This small molecule binds to this protein.
Small molecule (SMILES): CC(=O)N[C@@H]1[C@@H](O)[C@H](O)[C@@H](CO)O[C@H]1O

Binding-site contacts:
Ligand atom N2 contacts residue ASN151 of chain 1.D at 2.9 Å (h-bond).
Ligand atom C1 contacts residue GLU179 of chain 1.D at 3.9 Å.
Ligand atom C1 contacts residue SER153 of chain 1.D at 4.1 Å.
Ligand atom C1 contacts residue GLU152 of chain 1.D at 4.0 Å.
Ligand atom O5 contacts residue SER153 of chain 1.D at 3.5 Å (h-bond).
Ligand atom C6 contacts residue TYR154 of chain 1.D at 4.4 Å (hydrophobic).
Ligand atom C4 contacts residue ASN151 of chain 1.D at 4.2 Å.
Ligand atom O5 contacts residue GLU152 of chain 1.D at 4.4 Å.
Ligand atom C6 contacts residue SER153 of chain 1.D at 4.3 Å.
Ligand atom C1 contacts residue ASN151 of chain 1.D at 1.4 Å.
Ligand atom O7 contacts residue ILE180 of chain 1.D at 4.4 Å.
Ligand atom O6 contacts residue SER153 of chain 1.D at 3.1 Å (h-bond).
Ligand atom O7 contacts residue GLU179 of chain 1.D at 3.2 Å (salt-bridge).
Ligand atom O6 contacts residue TYR154 of chain 1.D at 3.6 Å (h-bond).
Ligand atom C5 contacts residue ASN151 of chain 1.D at 3.6 Å.
Ligand atom C5 contacts residue SER153 of chain 1.D at 4.4 Å.
Ligand atom C7 contacts residue GLU179 of chain 1.D at 4.2 Å.
Ligand atom C2 contacts residue ASN151 of chain 1.D at 2.4 Å.
Ligand atom C3 contacts residue ASN151 of chain 1.D at 3.8 Å.
Ligand atom O5 contacts residue GLU179 of chain 1.D at 4.0 Å.
Ligand atom C8 contacts residue ASN151 of chain 1.D at 4.2 Å.
Ligand atom O3 contacts residue GLU179 of chain 1.D at 4.1 Å.
Ligand atom C2 contacts residue GLU179 of chain 1.D at 4.1 Å.
Ligand atom O7 contacts residue ASN151 of chain 1.D at 2.9 Å (h-bond).
Ligand atom O5 contacts residue ASN151 of chain 1.D at 2.3 Å (h-bond).
Ligand atom C7 contacts residue ASN151 of chain 1.D at 3.1 Å.
Ligand atom O7 contacts residue HIS178 of chain 1.D at 3.7 Å.
Ligand atom O5 contacts residue TYR154 of chain 1.D at 4.4 Å.

Sequence of chain 1.D:
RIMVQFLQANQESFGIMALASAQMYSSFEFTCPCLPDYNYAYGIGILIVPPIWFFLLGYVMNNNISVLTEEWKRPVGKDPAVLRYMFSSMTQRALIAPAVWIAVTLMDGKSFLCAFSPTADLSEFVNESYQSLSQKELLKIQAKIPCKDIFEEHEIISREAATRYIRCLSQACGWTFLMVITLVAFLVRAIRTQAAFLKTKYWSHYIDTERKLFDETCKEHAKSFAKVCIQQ